The protein below binds the small molecule below.
Small molecule (SMILES): CC(=O)N[C@H]1[C@H](O[C@H]2[C@H](O)[C@@H](NC(C)=O)CO[C@@H]2CO)O[C@H](CO)[C@@H](O)[C@@H]1O

Sequence of chain 1.E:
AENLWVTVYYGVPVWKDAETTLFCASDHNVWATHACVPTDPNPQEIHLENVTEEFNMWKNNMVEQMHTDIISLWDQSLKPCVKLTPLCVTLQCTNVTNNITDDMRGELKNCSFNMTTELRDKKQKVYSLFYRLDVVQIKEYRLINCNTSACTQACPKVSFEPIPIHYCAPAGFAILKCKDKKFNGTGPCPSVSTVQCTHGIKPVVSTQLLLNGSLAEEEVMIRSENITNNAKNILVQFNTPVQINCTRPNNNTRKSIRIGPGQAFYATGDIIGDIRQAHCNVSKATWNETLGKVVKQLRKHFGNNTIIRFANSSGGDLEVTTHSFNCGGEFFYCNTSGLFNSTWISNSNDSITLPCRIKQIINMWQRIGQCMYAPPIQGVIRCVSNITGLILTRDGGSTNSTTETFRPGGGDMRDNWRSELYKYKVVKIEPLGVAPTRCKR

Binding-site contacts:
Ligand atom C3 contacts residue ASN122 of chain 1.E at 3.8 Å.
Ligand atom C4 contacts residue ASN122 of chain 1.E at 4.2 Å.
Ligand atom C7 contacts residue PHE121 of chain 1.E at 4.5 Å (hydrophobic).
Ligand atom C8 contacts residue SER120 of chain 1.E at 3.4 Å.
Ligand atom O5 contacts residue ASN122 of chain 1.E at 2.3 Å (h-bond).
Ligand atom O7 contacts residue GLN100 of chain 1.E at 4.1 Å.
Ligand atom C8 contacts residue PHE121 of chain 1.E at 3.6 Å (hydrophobic).
Ligand atom C5 contacts residue ASN122 of chain 1.E at 3.6 Å.
Ligand atom N2 contacts residue ASN122 of chain 1.E at 2.9 Å (h-bond).
Ligand atom C1 contacts residue ASN122 of chain 1.E at 1.4 Å.
Ligand atom O7 contacts residue ASN122 of chain 1.E at 3.8 Å.
Ligand atom C7 contacts residue ASN122 of chain 1.E at 3.6 Å.
Ligand atom C8 contacts residue ASN122 of chain 1.E at 4.3 Å.
Ligand atom C8 contacts residue GLN100 of chain 1.E at 3.5 Å.
Ligand atom C7 contacts residue GLN100 of chain 1.E at 4.1 Å.
Ligand atom O7 contacts residue THR98 of chain 1.E at 4.4 Å.
Ligand atom C2 contacts residue ASN122 of chain 1.E at 2.5 Å.